Binding-site contacts:
Ligand atom C04 contacts residue NAP1 of chain 1.V at 4.2 Å.
Ligand atom C08 contacts residue ASP150 of chain 1.D at 3.9 Å.
Ligand atom C03 contacts residue SER39 of chain 1.D at 3.1 Å.
Ligand atom C02 contacts residue TRP110 of chain 1.D at 4.3 Å (hydrophobic).
Ligand atom C08 contacts residue ALA85 of chain 1.D at 4.1 Å (hydrophobic).
Ligand atom C03 contacts residue HIS59 of chain 1.D at 3.9 Å.
Ligand atom C08 contacts residue TRP110 of chain 1.D at 4.2 Å (hydrophobic).
Ligand atom C02 contacts residue ALA85 of chain 1.D at 4.4 Å (hydrophobic).
Ligand atom C07 contacts residue TRP110 of chain 1.D at 3.4 Å (hydrophobic).
Ligand atom C07 contacts residue NAP1 of chain 1.V at 4.2 Å.
Ligand atom C07 contacts residue LEU294 of chain 1.D at 3.7 Å (hydrophobic).
Ligand atom C08 contacts residue CYS295 of chain 1.D at 3.8 Å (hydrophobic).
Ligand atom O01 contacts residue TRP110 of chain 1.D at 3.0 Å (h-bond).
Ligand atom C02 contacts residue SER39 of chain 1.D at 4.3 Å.
Ligand atom C06 contacts residue LEU294 of chain 1.D at 3.4 Å (hydrophobic).
Ligand atom O01 contacts residue ALA85 of chain 1.D at 4.5 Å.
Ligand atom C06 contacts residue TRP110 of chain 1.D at 3.9 Å (hydrophobic).
Ligand atom C03 contacts residue ASP150 of chain 1.D at 3.7 Å.
Ligand atom O01 contacts residue ASP150 of chain 1.D at 4.3 Å.
Ligand atom C08 contacts residue NAP1 of chain 1.V at 4.0 Å.
Ligand atom C04 contacts residue SER39 of chain 1.D at 3.4 Å.
Ligand atom C02 contacts residue NAP1 of chain 1.V at 4.1 Å.
Ligand atom C02 contacts residue ZN1 of chain 1.U at 3.9 Å.
Ligand atom C05 contacts residue SER39 of chain 1.D at 3.2 Å.
Ligand atom O01 contacts residue ZN1 of chain 1.U at 4.3 Å.
Ligand atom C05 contacts residue MET285 of chain 1.C at 4.1 Å (hydrophobic).
Ligand atom O01 contacts residue HIS59 of chain 1.D at 3.0 Å (h-bond).
Ligand atom C04 contacts residue TRP110 of chain 1.D at 4.4 Å (hydrophobic).
Ligand atom C02 contacts residue HIS59 of chain 1.D at 3.3 Å.
Ligand atom C03 contacts residue NAP1 of chain 1.V at 3.4 Å.
Ligand atom C03 contacts residue ZN1 of chain 1.U at 4.0 Å.
Ligand atom C02 contacts residue ASP150 of chain 1.D at 3.4 Å.
Ligand atom C05 contacts residue NAP1 of chain 1.V at 3.8 Å.
Ligand atom C06 contacts residue NAP1 of chain 1.V at 4.1 Å.

This protein binds this small molecule.
Small molecule (SMILES): C[C@H]1CCC[C@H](O)C1

Sequence of chain 1.C:
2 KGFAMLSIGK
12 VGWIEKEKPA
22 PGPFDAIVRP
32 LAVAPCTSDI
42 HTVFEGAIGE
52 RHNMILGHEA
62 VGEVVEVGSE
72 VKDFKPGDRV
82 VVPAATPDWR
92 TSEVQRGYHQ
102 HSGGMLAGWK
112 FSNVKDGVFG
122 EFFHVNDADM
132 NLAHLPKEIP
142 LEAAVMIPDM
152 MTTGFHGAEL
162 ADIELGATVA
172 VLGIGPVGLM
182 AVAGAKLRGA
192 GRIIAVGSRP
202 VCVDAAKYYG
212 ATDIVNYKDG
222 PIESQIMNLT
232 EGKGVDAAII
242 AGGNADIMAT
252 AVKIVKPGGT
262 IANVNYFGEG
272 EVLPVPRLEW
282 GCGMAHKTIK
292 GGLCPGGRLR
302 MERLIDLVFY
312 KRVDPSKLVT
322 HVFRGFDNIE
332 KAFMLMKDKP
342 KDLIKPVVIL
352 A

Sequence of chain 1.D:
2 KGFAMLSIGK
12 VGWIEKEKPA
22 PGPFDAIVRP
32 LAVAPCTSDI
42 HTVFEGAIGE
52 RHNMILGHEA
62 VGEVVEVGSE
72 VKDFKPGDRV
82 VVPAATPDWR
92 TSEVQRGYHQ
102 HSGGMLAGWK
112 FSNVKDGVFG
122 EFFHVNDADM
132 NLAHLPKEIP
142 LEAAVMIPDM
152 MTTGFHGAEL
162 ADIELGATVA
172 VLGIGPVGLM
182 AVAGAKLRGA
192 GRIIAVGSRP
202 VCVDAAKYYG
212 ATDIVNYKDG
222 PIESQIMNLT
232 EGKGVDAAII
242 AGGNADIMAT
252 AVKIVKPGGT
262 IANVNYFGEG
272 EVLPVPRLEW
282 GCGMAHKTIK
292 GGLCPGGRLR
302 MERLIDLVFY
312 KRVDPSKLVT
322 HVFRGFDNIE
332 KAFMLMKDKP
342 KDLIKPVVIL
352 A